This small molecule binds to this protein.
Small molecule (SMILES): CC(=O)c1ccn(S(=O)(=O)c2ccccc2)c1

Sequence of chain 1.C:
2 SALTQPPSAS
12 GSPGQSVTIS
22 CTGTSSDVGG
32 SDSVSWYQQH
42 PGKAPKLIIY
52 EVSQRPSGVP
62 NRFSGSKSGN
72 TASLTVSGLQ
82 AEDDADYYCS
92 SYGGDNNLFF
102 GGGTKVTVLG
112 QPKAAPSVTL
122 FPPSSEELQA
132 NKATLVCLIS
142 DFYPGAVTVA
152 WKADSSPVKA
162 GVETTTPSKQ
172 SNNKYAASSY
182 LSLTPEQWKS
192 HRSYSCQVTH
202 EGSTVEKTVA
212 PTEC

Binding-site contacts:
Ligand atom N contacts residue PHE101 of chain 1.C at 3.4 Å.
Ligand atom C1 contacts residue PRO46 of chain 1.C at 3.6 Å (hydrophobic).
Ligand atom C3 contacts residue TYR89 of chain 1.D at 3.8 Å (hydrophobic).
Ligand atom C2 contacts residue GLN40 of chain 1.D at 3.7 Å.
Ligand atom C2 contacts residue GLN40 of chain 1.C at 3.3 Å.
Ligand atom C6 contacts residue PRO46 of chain 1.D at 3.7 Å (hydrophobic).
Ligand atom C3 contacts residue GLN40 of chain 1.D at 3.4 Å.
Ligand atom O1 contacts residue PHE101 of chain 1.C at 3.4 Å.
Ligand atom C4 contacts residue TYR38 of chain 1.D at 3.7 Å (hydrophobic).
Ligand atom C10 contacts residue PRO46 of chain 1.D at 3.6 Å (hydrophobic).
Ligand atom C10 contacts residue PHE101 of chain 1.C at 3.6 Å (hydrophobic).
Ligand atom C4 contacts residue PRO46 of chain 1.C at 3.8 Å (hydrophobic).
Ligand atom C11 contacts residue TYR38 of chain 1.D at 3.7 Å (hydrophobic).
Ligand atom C contacts residue PRO46 of chain 1.C at 3.7 Å (hydrophobic).
Ligand atom C2 contacts residue PRO46 of chain 1.C at 3.7 Å (hydrophobic).
Ligand atom C9 contacts residue PHE101 of chain 1.C at 3.4 Å (hydrophobic).
Ligand atom C3 contacts residue PRO46 of chain 1.D at 3.7 Å (hydrophobic).
Ligand atom C5 contacts residue PRO46 of chain 1.C at 3.8 Å (hydrophobic).
Ligand atom C2 contacts residue PRO46 of chain 1.D at 3.6 Å (hydrophobic).
Ligand atom C3 contacts residue PRO46 of chain 1.C at 3.8 Å (hydrophobic).
Ligand atom C7 contacts residue PHE101 of chain 1.C at 3.5 Å (hydrophobic).
Ligand atom N contacts residue PRO46 of chain 1.D at 3.9 Å.
Ligand atom C8 contacts residue PRO46 of chain 1.D at 3.8 Å (hydrophobic).
Ligand atom O1 contacts residue LEU48 of chain 1.D at 3.6 Å.
Ligand atom C7 contacts residue TYR89 of chain 1.C at 3.9 Å (hydrophobic).
Ligand atom C3 contacts residue GLN40 of chain 1.C at 3.9 Å.
Ligand atom C6 contacts residue PHE101 of chain 1.C at 3.6 Å (hydrophobic).
Ligand atom C7 contacts residue PRO46 of chain 1.D at 3.6 Å (hydrophobic).
Ligand atom C11 contacts residue PHE101 of chain 1.C at 3.3 Å (hydrophobic).
Ligand atom C6 contacts residue TYR89 of chain 1.C at 3.5 Å (hydrophobic).
Ligand atom C4 contacts residue PRO46 of chain 1.D at 3.9 Å (hydrophobic).
Ligand atom O contacts residue PHE101 of chain 1.D at 3.8 Å.
Ligand atom O1 contacts residue TYR38 of chain 1.D at 3.8 Å.
Ligand atom O contacts residue PHE101 of chain 1.C at 3.8 Å.
Ligand atom C8 contacts residue PHE101 of chain 1.C at 3.3 Å (hydrophobic).
Ligand atom C5 contacts residue TYR38 of chain 1.D at 3.7 Å (hydrophobic).
Ligand atom O2 contacts residue TYR38 of chain 1.C at 3.2 Å.
Ligand atom O2 contacts residue TYR89 of chain 1.C at 3.8 Å.
Ligand atom C1 contacts residue PRO46 of chain 1.D at 3.6 Å (hydrophobic).
Ligand atom C contacts residue PRO46 of chain 1.D at 3.8 Å (hydrophobic).

Sequence of chain 1.D:
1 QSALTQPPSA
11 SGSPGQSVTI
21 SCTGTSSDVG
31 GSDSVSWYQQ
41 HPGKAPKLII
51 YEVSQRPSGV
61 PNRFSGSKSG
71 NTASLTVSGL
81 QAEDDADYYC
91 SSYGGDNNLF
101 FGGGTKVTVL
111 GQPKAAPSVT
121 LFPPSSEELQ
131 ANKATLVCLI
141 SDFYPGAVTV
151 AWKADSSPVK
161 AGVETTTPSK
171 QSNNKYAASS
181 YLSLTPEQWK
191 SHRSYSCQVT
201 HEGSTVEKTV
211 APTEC